A protein and the small-molecule ligand that binds it are described below.
Small molecule (SMILES): Nc1ncnc2c1ncn2[C@@H]1O[C@H](CO[P](=O)(O)O[P](=O)(O)OC[C@H]2O[C@@H](O)[C@H](O)[C@@H]2O)[C@@H](O)[C@H]1O

Binding-site contacts:
Ligand atom O2' contacts residue ASP39 of chain 1.A at 2.8 Å (salt-bridge).
Ligand atom N7 contacts residue THR140 of chain 1.A at 3.0 Å (h-bond).
Ligand atom N1 contacts residue GLY184 of chain 1.A at 3.5 Å.
Ligand atom O5D contacts residue THR144 of chain 1.A at 3.6 Å.
Ligand atom PA contacts residue SER99 of chain 1.A at 3.6 Å.
Ligand atom O4D contacts residue THR144 of chain 1.A at 3.6 Å.
Ligand atom O1B contacts residue THR144 of chain 1.A at 3.3 Å.
Ligand atom N6 contacts residue THR140 of chain 1.A at 2.9 Å (h-bond).
Ligand atom O2' contacts residue THR41 of chain 1.A at 3.3 Å.
Ligand atom O5D contacts residue SER99 of chain 1.A at 3.6 Å (h-bond).
Ligand atom O4D contacts residue GLY98 of chain 1.A at 3.2 Å.
Ligand atom O4' contacts residue LEU189 of chain 1.A at 3.2 Å.
Ligand atom C1D contacts residue ASP102 of chain 1.A at 3.6 Å.
Ligand atom C2' contacts residue ASP39 of chain 1.A at 3.2 Å.
Ligand atom C6 contacts residue LEU42 of chain 1.A at 3.6 Å (hydrophobic).
Ligand atom C2D contacts residue HIS277 of chain 1.A at 3.6 Å.
Ligand atom O2D contacts residue LYS162 of chain 1.A at 2.6 Å (salt-bridge).
Ligand atom O1A contacts residue GLY98 of chain 1.A at 3.6 Å (h-bond).
Ligand atom O1A contacts residue GLY97 of chain 1.A at 3.6 Å.
Ligand atom O1A contacts residue SER99 of chain 1.A at 3.2 Å (h-bond).
Ligand atom N6 contacts residue MET181 of chain 1.A at 3.4 Å (h-bond).
Ligand atom N1 contacts residue MET185 of chain 1.A at 3.5 Å (h-bond).
Ligand atom O2A contacts residue SER99 of chain 1.A at 2.7 Å (h-bond).
Ligand atom O1B contacts residue GLY98 of chain 1.A at 2.9 Å (h-bond).
Ligand atom O2B contacts residue THR193 of chain 1.A at 3.4 Å.
Ligand atom C3D contacts residue ASN71 of chain 1.A at 3.5 Å.
Ligand atom PB contacts residue GLY98 of chain 1.A at 3.6 Å.
Ligand atom C2D contacts residue LYS162 of chain 1.A at 3.7 Å.
Ligand atom C5 contacts residue LEU42 of chain 1.A at 3.5 Å (hydrophobic).
Ligand atom C4 contacts residue LEU189 of chain 1.A at 3.5 Å (hydrophobic).
Ligand atom C3D contacts residue LYS162 of chain 1.A at 3.7 Å.
Ligand atom N9 contacts residue LEU189 of chain 1.A at 3.4 Å.
Ligand atom O5D contacts residue GLY98 of chain 1.A at 3.2 Å (h-bond).
Ligand atom C8 contacts residue THR141 of chain 1.A at 3.5 Å.
Ligand atom O1B contacts residue THR141 of chain 1.A at 2.7 Å (h-bond).
Ligand atom O1B contacts residue GLY97 of chain 1.A at 3.2 Å.
Ligand atom O3D contacts residue ASN71 of chain 1.A at 3.2 Å (h-bond).
Ligand atom O3D contacts residue LYS162 of chain 1.A at 3.1 Å (salt-bridge).
Ligand atom N7 contacts residue THR141 of chain 1.A at 3.4 Å.
Ligand atom O1A contacts residue PRO100 of chain 1.A at 3.5 Å.

Sequence of chain 1.A:
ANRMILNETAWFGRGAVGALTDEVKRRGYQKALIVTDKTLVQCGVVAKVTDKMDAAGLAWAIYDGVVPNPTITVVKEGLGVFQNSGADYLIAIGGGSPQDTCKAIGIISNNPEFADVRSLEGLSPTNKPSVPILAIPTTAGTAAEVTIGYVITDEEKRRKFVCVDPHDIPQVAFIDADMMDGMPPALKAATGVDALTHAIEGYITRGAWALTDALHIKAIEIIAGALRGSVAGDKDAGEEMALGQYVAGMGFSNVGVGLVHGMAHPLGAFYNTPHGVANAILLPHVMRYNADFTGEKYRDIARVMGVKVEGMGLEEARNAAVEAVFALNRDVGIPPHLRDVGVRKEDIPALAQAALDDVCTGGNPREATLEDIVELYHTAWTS